A protein and the small-molecule ligand that binds it are described below.
Small molecule (SMILES): Nc1ncnc2c1ncn2[C@@H]1O[C@H](COP(=O)(O)OP(=O)(O)OP(O)(O)=S)[C@@H](O)[C@H]1O

Sequence of chain 1.A:
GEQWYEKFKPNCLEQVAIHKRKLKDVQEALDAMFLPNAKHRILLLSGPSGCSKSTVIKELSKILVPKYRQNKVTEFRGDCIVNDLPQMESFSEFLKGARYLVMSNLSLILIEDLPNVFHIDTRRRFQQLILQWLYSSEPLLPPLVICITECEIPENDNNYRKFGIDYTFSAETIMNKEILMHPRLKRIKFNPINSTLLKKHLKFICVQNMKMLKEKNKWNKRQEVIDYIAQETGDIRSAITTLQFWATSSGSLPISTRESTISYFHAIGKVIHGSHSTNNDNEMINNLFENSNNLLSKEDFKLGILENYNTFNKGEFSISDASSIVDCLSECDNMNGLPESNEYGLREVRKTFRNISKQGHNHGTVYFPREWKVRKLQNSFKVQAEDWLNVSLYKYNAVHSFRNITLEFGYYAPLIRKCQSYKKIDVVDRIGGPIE

Binding-site contacts:
Ligand atom S1G contacts residue PRO153 of chain 1.B at 3.6 Å.
Ligand atom O2B contacts residue GLU187 of chain 1.A at 2.5 Å (salt-bridge).
Ligand atom PG contacts residue ARG312 of chain 1.A at 3.3 Å.
Ligand atom O3B contacts residue ARG312 of chain 1.A at 3.2 Å (salt-bridge).
Ligand atom PA contacts residue THR117 of chain 1.A at 3.2 Å.
Ligand atom O3A contacts residue MG1 of chain 1.M at 2.1 Å.
Ligand atom O3G contacts residue THR224 of chain 1.A at 2.4 Å (h-bond).
Ligand atom O2G contacts residue ARG128 of chain 1.B at 3.2 Å (salt-bridge).
Ligand atom N7 contacts residue PHE70 of chain 1.A at 3.5 Å (h-bond).
Ligand atom O2G contacts residue MG1 of chain 1.M at 3.2 Å.
Ligand atom N6 contacts residue GLN77 of chain 1.A at 2.9 Å (h-bond).
Ligand atom PA contacts residue SER116 of chain 1.A at 3.2 Å.
Ligand atom PA contacts residue MG1 of chain 1.M at 3.4 Å.
Ligand atom PB contacts residue MG1 of chain 1.M at 3.0 Å.
Ligand atom O1A contacts residue THR117 of chain 1.A at 2.2 Å (h-bond).
Ligand atom O2G contacts residue GLU187 of chain 1.A at 3.4 Å (salt-bridge).
Ligand atom O2G contacts residue ARG157 of chain 1.B at 3.4 Å (salt-bridge).
Ligand atom C5 contacts residue PRO72 of chain 1.A at 3.6 Å (hydrophobic).
Ligand atom O2B contacts residue MG1 of chain 1.M at 2.8 Å.
Ligand atom N3 contacts residue ILE311 of chain 1.A at 3.5 Å.
Ligand atom O2A contacts residue LYS115 of chain 1.A at 3.6 Å.
Ligand atom O2A contacts residue CYS113 of chain 1.A at 3.5 Å (h-bond).
Ligand atom O1B contacts residue LYS115 of chain 1.A at 3.3 Å (salt-bridge).
Ligand atom N3 contacts residue THR117 of chain 1.A at 3.4 Å.
Ligand atom N1 contacts residue ALA79 of chain 1.A at 3.1 Å (h-bond).
Ligand atom O3' contacts residue ARG312 of chain 1.A at 3.1 Å (salt-bridge).
Ligand atom C5' contacts residue THR117 of chain 1.A at 3.3 Å.
Ligand atom C4' contacts residue ARG312 of chain 1.A at 3.5 Å.
Ligand atom S1G contacts residue ARG312 of chain 1.A at 2.7 Å (salt-bridge).
Ligand atom O5' contacts residue THR117 of chain 1.A at 3.3 Å (h-bond).
Ligand atom O3A contacts residue SER116 of chain 1.A at 2.7 Å (h-bond).
Ligand atom C6 contacts residue PRO72 of chain 1.A at 3.6 Å (hydrophobic).
Ligand atom O2A contacts residue GLY112 of chain 1.A at 3.2 Å.
Ligand atom O3B contacts residue GLY112 of chain 1.A at 3.1 Å (h-bond).
Ligand atom O2' contacts residue TYR67 of chain 1.A at 3.4 Å (h-bond).
Ligand atom C2 contacts residue SER114 of chain 1.A at 3.2 Å.
Ligand atom C2 contacts residue THR117 of chain 1.A at 3.6 Å.
Ligand atom O1A contacts residue SER116 of chain 1.A at 2.6 Å (h-bond).
Ligand atom O3A contacts residue GLU187 of chain 1.A at 3.5 Å (salt-bridge).
Ligand atom O2A contacts residue SER114 of chain 1.A at 3.0 Å (h-bond).

Sequence of chain 1.B:
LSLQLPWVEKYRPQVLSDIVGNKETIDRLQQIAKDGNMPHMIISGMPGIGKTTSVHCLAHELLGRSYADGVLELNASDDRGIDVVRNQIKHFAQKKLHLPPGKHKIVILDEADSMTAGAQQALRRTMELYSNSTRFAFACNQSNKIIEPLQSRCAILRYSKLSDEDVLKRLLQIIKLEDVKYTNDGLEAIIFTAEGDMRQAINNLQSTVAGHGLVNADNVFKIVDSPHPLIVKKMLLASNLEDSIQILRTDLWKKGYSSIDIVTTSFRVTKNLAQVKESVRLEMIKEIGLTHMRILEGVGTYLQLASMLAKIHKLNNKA